The protein below binds the small molecule below.
Small molecule (SMILES): CC(=O)N[C@H]1[C@H](O[C@H]2[C@H](O)[C@@H](NC(C)=O)CO[C@@H]2CO)O[C@H](CO)[C@@H](O[C@@H]2O[C@H](CO[C@H]3O[C@H](CO)[C@@H](O)[C@H](O)[C@@H]3O)[C@@H](O)[C@H](O)[C@@H]2O)[C@@H]1O

Sequence of chain 1.A:
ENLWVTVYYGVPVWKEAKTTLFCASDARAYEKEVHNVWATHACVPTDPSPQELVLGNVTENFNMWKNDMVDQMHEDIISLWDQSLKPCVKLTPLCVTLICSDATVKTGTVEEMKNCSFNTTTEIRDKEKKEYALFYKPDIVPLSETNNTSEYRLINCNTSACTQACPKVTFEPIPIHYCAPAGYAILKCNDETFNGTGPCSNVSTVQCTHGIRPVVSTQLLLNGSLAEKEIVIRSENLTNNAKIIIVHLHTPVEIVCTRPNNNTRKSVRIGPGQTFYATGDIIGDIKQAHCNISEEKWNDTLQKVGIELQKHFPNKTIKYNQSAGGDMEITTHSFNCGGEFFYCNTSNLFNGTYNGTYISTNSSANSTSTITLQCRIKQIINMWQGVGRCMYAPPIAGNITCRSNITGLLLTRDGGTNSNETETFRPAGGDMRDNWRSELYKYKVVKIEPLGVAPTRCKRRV

Binding-site contacts:
Ligand atom O5 contacts residue NAG1 of chain 1.GA at 4.3 Å.
Ligand atom C5 contacts residue NAG1 of chain 1.GA at 4.1 Å.
Ligand atom O7 contacts residue ASN337 of chain 1.A at 4.3 Å.
Ligand atom C3 contacts residue ARG404 of chain 1.A at 3.5 Å.
Ligand atom N2 contacts residue ASN224 of chain 1.A at 3.0 Å (h-bond).
Ligand atom C2 contacts residue SER405 of chain 1.A at 4.1 Å.
Ligand atom C6 contacts residue NAG1 of chain 1.GA at 3.8 Å.
Ligand atom O3 contacts residue CYS403 of chain 1.A at 3.9 Å.
Ligand atom O7 contacts residue PRO174 of chain 1.A at 4.3 Å.
Ligand atom C2 contacts residue ARG404 of chain 1.A at 4.2 Å.
Ligand atom O4 contacts residue ARG404 of chain 1.A at 3.5 Å (salt-bridge).
Ligand atom O7 contacts residue ARG404 of chain 1.A at 3.8 Å.
Ligand atom C1 contacts residue SER405 of chain 1.A at 3.5 Å.
Ligand atom C8 contacts residue ARG404 of chain 1.A at 3.9 Å.
Ligand atom O3 contacts residue ARG404 of chain 1.A at 4.5 Å.
Ligand atom C5 contacts residue ARG404 of chain 1.A at 3.4 Å.
Ligand atom C4 contacts residue ARG404 of chain 1.A at 3.6 Å.
Ligand atom O5 contacts residue ARG404 of chain 1.A at 4.2 Å.
Ligand atom C3 contacts residue ASN224 of chain 1.A at 3.8 Å.
Ligand atom C6 contacts residue GLU173 of chain 1.A at 4.5 Å.
Ligand atom C4 contacts residue ASN224 of chain 1.A at 4.2 Å.
Ligand atom N2 contacts residue SER405 of chain 1.A at 3.6 Å.
Ligand atom O3 contacts residue THR171 of chain 1.A at 3.6 Å (h-bond).
Ligand atom C5 contacts residue GLU173 of chain 1.A at 4.0 Å.
Ligand atom C1 contacts residue ARG404 of chain 1.A at 4.0 Å.
Ligand atom O5 contacts residue ASN224 of chain 1.A at 2.3 Å (h-bond).
Ligand atom O7 contacts residue ASN224 of chain 1.A at 4.3 Å.
Ligand atom C6 contacts residue ARG404 of chain 1.A at 4.4 Å.
Ligand atom C8 contacts residue PHE336 of chain 1.A at 4.4 Å (hydrophobic).
Ligand atom C7 contacts residue ASN224 of chain 1.A at 3.9 Å.
Ligand atom C2 contacts residue ASN224 of chain 1.A at 2.5 Å.
Ligand atom C1 contacts residue ASN224 of chain 1.A at 1.4 Å.
Ligand atom C8 contacts residue LEU223 of chain 1.A at 3.6 Å (hydrophobic).
Ligand atom C5 contacts residue ASN224 of chain 1.A at 3.7 Å.